Sequence of chain 1.A:
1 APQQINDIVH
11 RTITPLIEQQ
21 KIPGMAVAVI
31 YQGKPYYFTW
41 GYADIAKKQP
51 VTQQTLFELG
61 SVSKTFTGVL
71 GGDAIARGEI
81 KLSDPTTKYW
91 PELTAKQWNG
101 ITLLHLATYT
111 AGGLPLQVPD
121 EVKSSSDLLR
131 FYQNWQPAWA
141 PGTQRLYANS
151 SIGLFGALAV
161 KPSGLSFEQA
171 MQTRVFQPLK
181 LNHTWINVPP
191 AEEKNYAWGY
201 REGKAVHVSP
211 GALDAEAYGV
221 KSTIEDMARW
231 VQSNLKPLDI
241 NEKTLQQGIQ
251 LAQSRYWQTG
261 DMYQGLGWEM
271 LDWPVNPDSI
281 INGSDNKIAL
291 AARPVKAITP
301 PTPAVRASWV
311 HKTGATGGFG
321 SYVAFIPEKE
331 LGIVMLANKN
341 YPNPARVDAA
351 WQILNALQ

Binding-site contacts:
Ligand atom C12 contacts residue NZ21 of chain 1.D at 0.5 Å.
Ligand atom C09 contacts residue ASN234 of chain 1.A at 3.7 Å.
Ligand atom C11 contacts residue NZ21 of chain 1.D at 0.5 Å.
Ligand atom C08 contacts residue PRO237 of chain 1.A at 3.6 Å (hydrophobic).
Ligand atom C09 contacts residue LEU235 of chain 1.A at 4.0 Å (hydrophobic).
Ligand atom O05 contacts residue GLU328 of chain 1.A at 3.7 Å.
Ligand atom O04 contacts residue PRO327 of chain 1.A at 3.0 Å (h-bond).
Ligand atom C08 contacts residue PRO327 of chain 1.A at 3.9 Å (hydrophobic).
Ligand atom O04 contacts residue NZ21 of chain 1.D at 1.6 Å.
Ligand atom O15 contacts residue LEU238 of chain 1.A at 3.8 Å.
Ligand atom C11 contacts residue ARG306 of chain 1.A at 3.9 Å.
Ligand atom C01 contacts residue LYS236 of chain 1.A at 3.4 Å.
Ligand atom C03 contacts residue PRO327 of chain 1.A at 3.6 Å (hydrophobic).
Ligand atom C09 contacts residue NZ21 of chain 1.D at 0.3 Å.
Ligand atom C14 contacts residue NZ21 of chain 1.D at 0.9 Å.
Ligand atom N06 contacts residue NZ21 of chain 1.D at 0.8 Å (h-bond).
Ligand atom C10 contacts residue GLN253 of chain 1.A at 3.4 Å.
Ligand atom C10 contacts residue PRO327 of chain 1.A at 3.7 Å (hydrophobic).
Ligand atom C08 contacts residue LEU235 of chain 1.A at 3.3 Å (hydrophobic).
Ligand atom C09 contacts residue PRO327 of chain 1.A at 3.5 Å (hydrophobic).
Ligand atom C01 contacts residue NZ21 of chain 1.D at 0.9 Å.
Ligand atom O16 contacts residue LEU238 of chain 1.A at 3.3 Å.
Ligand atom C09 contacts residue GLN253 of chain 1.A at 3.8 Å.
Ligand atom C10 contacts residue ALA304 of chain 1.A at 3.8 Å (hydrophobic).
Ligand atom O05 contacts residue NZ21 of chain 1.D at 1.4 Å.
Ligand atom O15 contacts residue PRO237 of chain 1.A at 3.3 Å.
Ligand atom O04 contacts residue LEU235 of chain 1.A at 3.0 Å (h-bond).
Ligand atom O05 contacts residue PRO327 of chain 1.A at 3.3 Å.
Ligand atom O15 contacts residue NZ21 of chain 1.D at 1.3 Å.
Ligand atom C03 contacts residue LEU235 of chain 1.A at 3.9 Å (hydrophobic).
Ligand atom O04 contacts residue LYS236 of chain 1.A at 4.0 Å.
Ligand atom C11 contacts residue ALA304 of chain 1.A at 3.6 Å (hydrophobic).
Ligand atom C02 contacts residue NZ21 of chain 1.D at 0.5 Å.
Ligand atom O05 contacts residue ARG306 of chain 1.A at 3.4 Å.
Ligand atom C03 contacts residue NZ21 of chain 1.D at 0.5 Å.
Ligand atom O16 contacts residue NZ21 of chain 1.D at 1.4 Å (h-bond).
Ligand atom C10 contacts residue NZ21 of chain 1.D at 0.4 Å.
Ligand atom S13 contacts residue NZ21 of chain 1.D at 1.5 Å.
Ligand atom C07 contacts residue NZ21 of chain 1.D at 0.4 Å.
Ligand atom C08 contacts residue NZ21 of chain 1.D at 0.3 Å.

This small molecule binds to this protein.
Small molecule (SMILES): C[C@H](C(=O)O)N(c1ccccc1)S(C)(=O)=O